Sequence of chain 53.A:
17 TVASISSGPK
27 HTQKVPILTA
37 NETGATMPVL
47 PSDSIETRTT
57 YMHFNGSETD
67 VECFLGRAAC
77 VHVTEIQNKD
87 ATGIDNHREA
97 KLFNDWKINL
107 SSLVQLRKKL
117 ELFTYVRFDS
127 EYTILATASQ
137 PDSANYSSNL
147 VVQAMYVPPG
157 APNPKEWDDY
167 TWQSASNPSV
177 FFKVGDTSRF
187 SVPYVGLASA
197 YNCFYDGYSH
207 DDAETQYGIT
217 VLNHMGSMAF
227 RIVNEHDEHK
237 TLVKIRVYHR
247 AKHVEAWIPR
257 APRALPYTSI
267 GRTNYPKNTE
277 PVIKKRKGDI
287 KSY

This protein binds this small molecule.
Small molecule (SMILES): COc1ccc(N2CCN(c3cccc(C)c3)CC2)nn1

Binding-site contacts:
Ligand atom C1 contacts residue DMS1 of chain 53.F at 4.1 Å.
Ligand atom C11 contacts residue TYR128 of chain 53.A at 3.4 Å (hydrophobic).
Ligand atom C7 contacts residue LEU106 of chain 53.A at 4.1 Å (hydrophobic).
Ligand atom C20 contacts residue VAL188 of chain 53.A at 3.7 Å (hydrophobic).
Ligand atom C18 contacts residue TYR152 of chain 53.A at 3.8 Å (hydrophobic).
Ligand atom C21 contacts residue ILE104 of chain 53.A at 3.5 Å (hydrophobic).
Ligand atom C8 contacts residue TYR197 of chain 53.A at 3.4 Å (hydrophobic).
Ligand atom N9 contacts residue TYR128 of chain 53.A at 4.1 Å.
Ligand atom C19 contacts residue TYR152 of chain 53.A at 3.9 Å (hydrophobic).
Ligand atom C19 contacts residue VAL188 of chain 53.A at 3.5 Å (hydrophobic).
Ligand atom C21 contacts residue MET224 of chain 53.A at 4.0 Å (hydrophobic).
Ligand atom C14 contacts residue TYR128 of chain 53.A at 3.3 Å (hydrophobic).
Ligand atom C1 contacts residue ASN198 of chain 53.A at 4.0 Å.
Ligand atom C10 contacts residue ILE104 of chain 53.A at 3.9 Å (hydrophobic).
Ligand atom C7 contacts residue PHE124 of chain 53.A at 3.8 Å (hydrophobic).
Ligand atom C17 contacts residue TYR128 of chain 53.A at 3.8 Å (hydrophobic).
Ligand atom N12 contacts residue TYR128 of chain 53.A at 2.5 Å (h-bond).
Ligand atom N4 contacts residue ASN219 of chain 53.A at 4.0 Å.
Ligand atom C15 contacts residue TYR128 of chain 53.A at 3.0 Å (hydrophobic).
Ligand atom C14 contacts residue SER126 of chain 53.A at 3.6 Å.
Ligand atom C16 contacts residue ILE104 of chain 53.A at 3.7 Å (hydrophobic).
Ligand atom C8 contacts residue PHE124 of chain 53.A at 3.6 Å (hydrophobic).
Ligand atom C20 contacts residue VAL191 of chain 53.A at 3.5 Å (hydrophobic).
Ligand atom C16 contacts residue TYR128 of chain 53.A at 2.9 Å (hydrophobic).
Ligand atom C7 contacts residue TYR197 of chain 53.A at 3.5 Å (hydrophobic).
Ligand atom C10 contacts residue MET221 of chain 53.A at 4.0 Å (hydrophobic).
Ligand atom C13 contacts residue TYR197 of chain 53.A at 4.0 Å (hydrophobic).
Ligand atom C19 contacts residue VAL191 of chain 53.A at 4.0 Å (hydrophobic).
Ligand atom C14 contacts residue TYR197 of chain 53.A at 4.1 Å (hydrophobic).
Ligand atom N5 contacts residue ASN219 of chain 53.A at 4.1 Å.
Ligand atom C10 contacts residue LEU106 of chain 53.A at 4.0 Å (hydrophobic).
Ligand atom C11 contacts residue MET221 of chain 53.A at 4.0 Å (hydrophobic).
Ligand atom C10 contacts residue TYR128 of chain 53.A at 3.6 Å (hydrophobic).
Ligand atom N4 contacts residue DMS1 of chain 53.F at 3.6 Å (h-bond).
Ligand atom C13 contacts residue TYR128 of chain 53.A at 3.0 Å (hydrophobic).
Ligand atom C11 contacts residue ILE104 of chain 53.A at 3.5 Å (hydrophobic).
Ligand atom C18 contacts residue VAL188 of chain 53.A at 3.9 Å (hydrophobic).
Ligand atom C13 contacts residue SER126 of chain 53.A at 3.7 Å.
Ligand atom C17 contacts residue ILE104 of chain 53.A at 3.8 Å (hydrophobic).
Ligand atom N5 contacts residue DMS1 of chain 53.F at 3.9 Å.